Sequence of chain 1.A:
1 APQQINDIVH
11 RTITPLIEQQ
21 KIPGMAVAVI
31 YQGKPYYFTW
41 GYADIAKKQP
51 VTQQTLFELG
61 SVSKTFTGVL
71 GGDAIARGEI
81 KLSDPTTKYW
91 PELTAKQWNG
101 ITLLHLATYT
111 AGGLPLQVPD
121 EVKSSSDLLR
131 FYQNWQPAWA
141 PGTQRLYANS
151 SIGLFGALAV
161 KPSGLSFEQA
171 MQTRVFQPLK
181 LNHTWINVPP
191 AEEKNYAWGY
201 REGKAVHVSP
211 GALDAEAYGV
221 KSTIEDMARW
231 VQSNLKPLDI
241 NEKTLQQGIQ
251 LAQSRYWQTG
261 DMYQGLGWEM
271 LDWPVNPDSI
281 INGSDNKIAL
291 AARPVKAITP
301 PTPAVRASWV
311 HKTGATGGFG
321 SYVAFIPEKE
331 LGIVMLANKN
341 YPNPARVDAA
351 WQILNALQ

The protein below binds the small molecule below.
Small molecule (SMILES): O=S(=O)(NCB(O)O)c1ccc(-c2nnn[nH]2)c(Cl)c1

Binding-site contacts:
Ligand atom O05 contacts residue GLY60 of chain 1.A at 3.9 Å.
Ligand atom C15 contacts residue GLY317 of chain 1.A at 4.0 Å.
Ligand atom C13 contacts residue TYR218 of chain 1.A at 3.7 Å (hydrophobic).
Ligand atom C20 contacts residue GLY317 of chain 1.A at 4.1 Å.
Ligand atom O04 contacts residue SER61 of chain 1.A at 2.4 Å (h-bond).
Ligand atom N19 contacts residue GLY317 of chain 1.A at 2.9 Å (h-bond).
Ligand atom C06 contacts residue TYR147 of chain 1.A at 4.2 Å (hydrophobic).
Ligand atom B03 contacts residue ALA315 of chain 1.A at 4.1 Å.
Ligand atom C15 contacts residue VAL208 of chain 1.A at 4.1 Å (hydrophobic).
Ligand atom B03 contacts residue TYR147 of chain 1.A at 3.3 Å.
Ligand atom N07 contacts residue SER61 of chain 1.A at 3.8 Å.
Ligand atom O10 contacts residue ASN149 of chain 1.A at 2.8 Å (h-bond).
Ligand atom N18 contacts residue GLY317 of chain 1.A at 3.6 Å.
Ligand atom O10 contacts residue GLN117 of chain 1.A at 3.9 Å.
Ligand atom S08 contacts residue ASN149 of chain 1.A at 4.1 Å.
Ligand atom N18 contacts residue SER209 of chain 1.A at 3.6 Å.
Ligand atom N16 contacts residue SER209 of chain 1.A at 3.9 Å.
Ligand atom O10 contacts residue LEU116 of chain 1.A at 3.8 Å.
Ligand atom O04 contacts residue TYR147 of chain 1.A at 2.6 Å (h-bond).
Ligand atom N17 contacts residue SER209 of chain 1.A at 2.9 Å (h-bond).
Ligand atom C06 contacts residue ASN149 of chain 1.A at 3.9 Å.
Ligand atom B03 contacts residue LYS64 of chain 1.A at 3.8 Å.
Ligand atom N19 contacts residue THR316 of chain 1.A at 3.8 Å.
Ligand atom B03 contacts residue SER61 of chain 1.A at 1.5 Å.
Ligand atom O05 contacts residue SER61 of chain 1.A at 2.4 Å (h-bond).
Ligand atom C12 contacts residue TYR218 of chain 1.A at 3.9 Å (hydrophobic).
Ligand atom N17 contacts residue VAL208 of chain 1.A at 3.3 Å.
Ligand atom CL2 contacts residue THR316 of chain 1.A at 3.8 Å.
Ligand atom C20 contacts residue THR316 of chain 1.A at 4.2 Å.
Ligand atom C06 contacts residue SER61 of chain 1.A at 2.5 Å.
Ligand atom O09 contacts residue LEU116 of chain 1.A at 4.0 Å.
Ligand atom O05 contacts residue GLY314 of chain 1.A at 3.7 Å.
Ligand atom N16 contacts residue VAL208 of chain 1.A at 3.6 Å.
Ligand atom C06 contacts residue ALA315 of chain 1.A at 4.2 Å (hydrophobic).
Ligand atom N19 contacts residue VAL208 of chain 1.A at 4.1 Å.
Ligand atom C06 contacts residue LYS64 of chain 1.A at 3.9 Å.
Ligand atom CL2 contacts residue GLY317 of chain 1.A at 3.3 Å.
Ligand atom N18 contacts residue VAL208 of chain 1.A at 3.6 Å.
Ligand atom N07 contacts residue ALA315 of chain 1.A at 4.1 Å.
Ligand atom O05 contacts residue ALA315 of chain 1.A at 2.8 Å (h-bond).